Sequence of chain 1.A:
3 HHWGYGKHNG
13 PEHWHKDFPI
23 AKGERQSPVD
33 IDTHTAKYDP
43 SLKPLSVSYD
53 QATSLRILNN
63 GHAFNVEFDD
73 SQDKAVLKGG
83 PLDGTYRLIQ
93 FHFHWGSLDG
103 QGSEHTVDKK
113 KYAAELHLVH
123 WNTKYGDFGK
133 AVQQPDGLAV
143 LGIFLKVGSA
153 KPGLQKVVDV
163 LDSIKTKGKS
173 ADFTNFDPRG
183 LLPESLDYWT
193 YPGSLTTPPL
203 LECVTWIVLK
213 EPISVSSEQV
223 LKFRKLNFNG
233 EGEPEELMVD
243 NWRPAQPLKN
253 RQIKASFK

Binding-site contacts:
Ligand atom O6 contacts residue THR198 of chain 1.A at 3.2 Å (h-bond).
Ligand atom O1 contacts residue ZN1 of chain 1.B at 3.2 Å.
Ligand atom N3 contacts residue ZN1 of chain 1.B at 2.0 Å.
Ligand atom O14 contacts residue PHE130 of chain 1.A at 3.2 Å.
Ligand atom C8 contacts residue LEU197 of chain 1.A at 4.0 Å (hydrophobic).
Ligand atom N3 contacts residue HIS96 of chain 1.A at 3.4 Å (h-bond).
Ligand atom C11 contacts residue VAL121 of chain 1.A at 3.5 Å (hydrophobic).
Ligand atom C7 contacts residue THR199 of chain 1.A at 3.6 Å.
Ligand atom C2 contacts residue HIS94 of chain 1.A at 3.5 Å.
Ligand atom C15 contacts residue PHE130 of chain 1.A at 3.7 Å (hydrophobic).
Ligand atom C2 contacts residue THR198 of chain 1.A at 3.6 Å.
Ligand atom C11 contacts residue LEU197 of chain 1.A at 3.9 Å (hydrophobic).
Ligand atom O5 contacts residue THR198 of chain 1.A at 2.9 Å (h-bond).
Ligand atom O6 contacts residue HIS119 of chain 1.A at 3.6 Å (h-bond).
Ligand atom O6 contacts residue ZN1 of chain 1.B at 3.4 Å.
Ligand atom C4 contacts residue ZN1 of chain 1.B at 3.0 Å.
Ligand atom N3 contacts residue HIS119 of chain 1.A at 3.5 Å (h-bond).
Ligand atom O10 contacts residue HIS94 of chain 1.A at 3.5 Å.
Ligand atom C17 contacts residue LEU197 of chain 1.A at 4.0 Å (hydrophobic).
Ligand atom O6 contacts residue TRP208 of chain 1.A at 3.2 Å.
Ligand atom C2 contacts residue THR199 of chain 1.A at 4.0 Å.
Ligand atom O1 contacts residue HIS96 of chain 1.A at 3.9 Å.
Ligand atom C16 contacts residue LEU197 of chain 1.A at 4.0 Å (hydrophobic).
Ligand atom O10 contacts residue VAL121 of chain 1.A at 3.6 Å.
Ligand atom C2 contacts residue ZN1 of chain 1.B at 3.0 Å.
Ligand atom C11 contacts residue VAL142 of chain 1.A at 3.7 Å (hydrophobic).
Ligand atom C12 contacts residue GLN92 of chain 1.A at 3.8 Å.
Ligand atom O1 contacts residue THR199 of chain 1.A at 3.8 Å.
Ligand atom C7 contacts residue LEU197 of chain 1.A at 4.1 Å (hydrophobic).
Ligand atom C8 contacts residue THR199 of chain 1.A at 3.9 Å.
Ligand atom C4 contacts residue THR198 of chain 1.A at 3.0 Å.
Ligand atom O1 contacts residue HIS94 of chain 1.A at 3.2 Å (h-bond).
Ligand atom N3 contacts residue HIS94 of chain 1.A at 3.1 Å (h-bond).
Ligand atom C17 contacts residue THR199 of chain 1.A at 3.3 Å.
Ligand atom N3 contacts residue THR198 of chain 1.A at 3.1 Å (h-bond).
Ligand atom O5 contacts residue LEU197 of chain 1.A at 3.4 Å.
Ligand atom C4 contacts residue HIS119 of chain 1.A at 3.9 Å.
Ligand atom C7 contacts residue THR198 of chain 1.A at 3.7 Å.
Ligand atom C2 contacts residue HIS96 of chain 1.A at 4.0 Å.
Ligand atom C9 contacts residue LEU197 of chain 1.A at 4.0 Å (hydrophobic).

The small molecule below binds the protein below.
Small molecule (SMILES): COc1ccc([C@H]2OC(=O)NC2=O)c(OC)c1